Sequence of chain 53.A:
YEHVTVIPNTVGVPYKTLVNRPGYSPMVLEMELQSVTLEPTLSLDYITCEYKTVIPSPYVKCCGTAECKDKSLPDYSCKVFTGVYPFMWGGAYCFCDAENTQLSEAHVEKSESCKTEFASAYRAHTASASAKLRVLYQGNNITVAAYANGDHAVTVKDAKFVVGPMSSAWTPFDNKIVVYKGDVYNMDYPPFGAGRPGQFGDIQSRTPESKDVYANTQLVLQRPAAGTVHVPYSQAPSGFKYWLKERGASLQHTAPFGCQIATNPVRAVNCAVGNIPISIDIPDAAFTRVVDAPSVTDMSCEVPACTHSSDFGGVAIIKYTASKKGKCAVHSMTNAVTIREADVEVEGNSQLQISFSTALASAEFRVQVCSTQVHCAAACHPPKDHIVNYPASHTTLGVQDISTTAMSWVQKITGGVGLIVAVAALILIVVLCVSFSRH

Sequence of chain 53.B:
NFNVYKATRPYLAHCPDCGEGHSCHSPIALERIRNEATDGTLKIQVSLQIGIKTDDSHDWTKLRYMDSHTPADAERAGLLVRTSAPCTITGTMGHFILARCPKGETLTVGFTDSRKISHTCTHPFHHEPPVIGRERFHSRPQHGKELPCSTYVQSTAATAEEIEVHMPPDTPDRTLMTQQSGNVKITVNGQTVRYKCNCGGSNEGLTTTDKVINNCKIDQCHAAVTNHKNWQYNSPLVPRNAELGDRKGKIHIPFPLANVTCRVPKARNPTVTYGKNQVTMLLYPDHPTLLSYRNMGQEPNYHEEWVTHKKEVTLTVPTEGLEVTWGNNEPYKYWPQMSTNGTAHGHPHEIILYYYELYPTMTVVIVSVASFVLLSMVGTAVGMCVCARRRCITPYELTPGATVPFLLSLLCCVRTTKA

A small-molecule ligand and the protein it binds are described below.
Small molecule (SMILES): CC(=O)N[C@@H]1[C@@H](O)[C@H](O)[C@@H](CO)O[C@H]1O

Binding-site contacts:
Ligand atom C4 contacts residue ASN259 of chain 53.B at 4.2 Å.
Ligand atom C5 contacts residue THR116 of chain 53.A at 3.5 Å.
Ligand atom C1 contacts residue ASN259 of chain 53.B at 1.4 Å.
Ligand atom O6 contacts residue LYS115 of chain 53.A at 4.4 Å.
Ligand atom C2 contacts residue ASN259 of chain 53.B at 2.4 Å.
Ligand atom C6 contacts residue THR116 of chain 53.A at 3.5 Å.
Ligand atom O6 contacts residue PHE118 of chain 53.A at 3.9 Å.
Ligand atom C3 contacts residue ASN259 of chain 53.B at 3.8 Å.
Ligand atom O5 contacts residue THR116 of chain 53.A at 2.6 Å (h-bond).
Ligand atom C1 contacts residue THR116 of chain 53.A at 3.3 Å.
Ligand atom C6 contacts residue LYS115 of chain 53.A at 3.9 Å.
Ligand atom N2 contacts residue ASN259 of chain 53.B at 2.9 Å (h-bond).
Ligand atom C6 contacts residue PHE118 of chain 53.A at 4.4 Å (hydrophobic).
Ligand atom C5 contacts residue ASN259 of chain 53.B at 3.7 Å.
Ligand atom C7 contacts residue ASN259 of chain 53.B at 3.1 Å.
Ligand atom O5 contacts residue ASN259 of chain 53.B at 2.4 Å (h-bond).
Ligand atom C8 contacts residue ASN259 of chain 53.B at 4.1 Å.
Ligand atom O7 contacts residue ASN259 of chain 53.B at 3.0 Å (h-bond).